The protein below binds the small molecule below.
Small molecule (SMILES): CC(=O)N[C@H]1[C@H](O[C@H]2[C@H](O)[C@@H](NC(C)=O)CO[C@@H]2CO)O[C@H](CO)[C@@H](O)[C@@H]1O

Sequence of chain 2.A:
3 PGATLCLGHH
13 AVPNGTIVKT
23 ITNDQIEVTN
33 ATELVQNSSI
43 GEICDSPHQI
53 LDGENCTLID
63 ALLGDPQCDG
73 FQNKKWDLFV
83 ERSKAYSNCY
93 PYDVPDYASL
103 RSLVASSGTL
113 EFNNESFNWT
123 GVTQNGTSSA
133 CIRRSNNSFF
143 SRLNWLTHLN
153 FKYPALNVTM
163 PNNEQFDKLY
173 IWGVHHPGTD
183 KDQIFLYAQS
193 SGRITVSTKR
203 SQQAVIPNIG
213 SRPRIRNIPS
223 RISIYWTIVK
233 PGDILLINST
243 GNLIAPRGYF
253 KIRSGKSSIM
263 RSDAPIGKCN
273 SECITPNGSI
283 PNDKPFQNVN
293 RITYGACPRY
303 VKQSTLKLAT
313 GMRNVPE

Binding-site contacts:
Ligand atom O7 contacts residue ARG108 of chain 2.C at 4.4 Å.
Ligand atom C5 contacts residue ASN32 of chain 2.A at 3.7 Å.
Ligand atom C6 contacts residue THR34 of chain 2.A at 4.2 Å.
Ligand atom C8 contacts residue ARG108 of chain 2.C at 4.0 Å.
Ligand atom N2 contacts residue ASN32 of chain 2.A at 2.8 Å (h-bond).
Ligand atom C3 contacts residue ASN32 of chain 2.A at 3.8 Å.
Ligand atom C6 contacts residue ALA33 of chain 2.A at 3.5 Å (hydrophobic).
Ligand atom O6 contacts residue ALA33 of chain 2.A at 3.0 Å (h-bond).
Ligand atom O6 contacts residue THR34 of chain 2.A at 3.9 Å.
Ligand atom C4 contacts residue ASN32 of chain 2.A at 4.2 Å.
Ligand atom C2 contacts residue ASN32 of chain 2.A at 2.4 Å.
Ligand atom O7 contacts residue PHE109 of chain 2.C at 4.0 Å.
Ligand atom O7 contacts residue ASN32 of chain 2.A at 3.5 Å (h-bond).
Ligand atom C8 contacts residue ASN32 of chain 2.A at 4.4 Å.
Ligand atom C5 contacts residue ALA33 of chain 2.A at 4.1 Å (hydrophobic).
Ligand atom C7 contacts residue ASN32 of chain 2.A at 3.3 Å.
Ligand atom C1 contacts residue ASN32 of chain 2.A at 1.4 Å.
Ligand atom C8 contacts residue PHE109 of chain 2.C at 4.3 Å (hydrophobic).
Ligand atom C7 contacts residue PHE109 of chain 2.C at 4.5 Å (hydrophobic).
Ligand atom O5 contacts residue ASN32 of chain 2.A at 2.4 Å (h-bond).
Ligand atom O5 contacts residue ALA33 of chain 2.A at 3.6 Å.

Sequence of chain 2.C:
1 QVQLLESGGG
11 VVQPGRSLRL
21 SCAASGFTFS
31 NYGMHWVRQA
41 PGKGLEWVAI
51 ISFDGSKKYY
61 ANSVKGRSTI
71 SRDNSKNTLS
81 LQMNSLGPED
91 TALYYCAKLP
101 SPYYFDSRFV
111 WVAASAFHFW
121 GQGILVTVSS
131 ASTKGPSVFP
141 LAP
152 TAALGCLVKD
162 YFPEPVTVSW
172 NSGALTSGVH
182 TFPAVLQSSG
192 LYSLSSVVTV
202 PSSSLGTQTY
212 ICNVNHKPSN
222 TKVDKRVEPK